Binding-site contacts:
Ligand atom C8 contacts residue LEU368 of chain 1.A at 4.3 Å (hydrophobic).
Ligand atom O3 contacts residue SER146 of chain 1.A at 4.4 Å.
Ligand atom N2 contacts residue SER146 of chain 1.A at 4.5 Å.
Ligand atom O4 contacts residue NAG1 of chain 1.M at 3.8 Å.
Ligand atom C5 contacts residue NAG1 of chain 1.M at 4.2 Å.
Ligand atom C8 contacts residue THR372 of chain 1.A at 4.1 Å.
Ligand atom O7 contacts residue ASN385 of chain 1.A at 3.1 Å (h-bond).
Ligand atom O5 contacts residue ASN385 of chain 1.A at 2.4 Å (h-bond).
Ligand atom O6 contacts residue SER145 of chain 1.A at 4.4 Å.
Ligand atom C1 contacts residue ASN385 of chain 1.A at 1.4 Å.
Ligand atom C4 contacts residue NAG1 of chain 1.M at 4.2 Å.
Ligand atom C4 contacts residue ASN385 of chain 1.A at 4.3 Å.
Ligand atom C7 contacts residue SER146 of chain 1.A at 3.4 Å.
Ligand atom C8 contacts residue ASN385 of chain 1.A at 3.9 Å.
Ligand atom C3 contacts residue ASN385 of chain 1.A at 3.8 Å.
Ligand atom N2 contacts residue NAG1 of chain 1.M at 4.2 Å.
Ligand atom O3 contacts residue NAG1 of chain 1.M at 4.0 Å.
Ligand atom O5 contacts residue SER387 of chain 1.A at 3.1 Å.
Ligand atom C2 contacts residue NAG1 of chain 1.M at 4.4 Å.
Ligand atom O7 contacts residue SER146 of chain 1.A at 2.2 Å (h-bond).
Ligand atom C3 contacts residue NAG2 of chain 1.M at 4.0 Å.
Ligand atom C5 contacts residue SER387 of chain 1.A at 3.3 Å.
Ligand atom C5 contacts residue ASN385 of chain 1.A at 3.7 Å.
Ligand atom C1 contacts residue SER387 of chain 1.A at 3.6 Å.
Ligand atom N2 contacts residue NAG2 of chain 1.M at 4.3 Å.
Ligand atom C7 contacts residue ASN385 of chain 1.A at 3.2 Å.
Ligand atom C2 contacts residue ASN385 of chain 1.A at 2.5 Å.
Ligand atom C3 contacts residue NAG1 of chain 1.M at 3.5 Å.
Ligand atom O3 contacts residue NAG2 of chain 1.M at 3.9 Å.
Ligand atom C8 contacts residue SER146 of chain 1.A at 4.0 Å.
Ligand atom N2 contacts residue ASN385 of chain 1.A at 2.9 Å (h-bond).
Ligand atom O7 contacts residue SER145 of chain 1.A at 3.5 Å (h-bond).
Ligand atom C1 contacts residue NAG1 of chain 1.M at 4.2 Å.
Ligand atom O6 contacts residue NAG1 of chain 1.M at 3.9 Å.
Ligand atom O6 contacts residue SER387 of chain 1.A at 4.3 Å.
Ligand atom C6 contacts residue SER387 of chain 1.A at 3.0 Å.
Ligand atom C8 contacts residue NAG2 of chain 1.M at 4.5 Å.

The small molecule below binds the protein below.
Small molecule (SMILES): CC(=O)N[C@H]1[C@H](O[C@H]2[C@H](O)[C@@H](NC(C)=O)CO[C@@H]2CO)O[C@H](CO)[C@@H](O[C@@H]2O[C@H](CO)[C@@H](O)[C@H](O)[C@@H]2O)[C@@H]1O

Sequence of chain 1.A:
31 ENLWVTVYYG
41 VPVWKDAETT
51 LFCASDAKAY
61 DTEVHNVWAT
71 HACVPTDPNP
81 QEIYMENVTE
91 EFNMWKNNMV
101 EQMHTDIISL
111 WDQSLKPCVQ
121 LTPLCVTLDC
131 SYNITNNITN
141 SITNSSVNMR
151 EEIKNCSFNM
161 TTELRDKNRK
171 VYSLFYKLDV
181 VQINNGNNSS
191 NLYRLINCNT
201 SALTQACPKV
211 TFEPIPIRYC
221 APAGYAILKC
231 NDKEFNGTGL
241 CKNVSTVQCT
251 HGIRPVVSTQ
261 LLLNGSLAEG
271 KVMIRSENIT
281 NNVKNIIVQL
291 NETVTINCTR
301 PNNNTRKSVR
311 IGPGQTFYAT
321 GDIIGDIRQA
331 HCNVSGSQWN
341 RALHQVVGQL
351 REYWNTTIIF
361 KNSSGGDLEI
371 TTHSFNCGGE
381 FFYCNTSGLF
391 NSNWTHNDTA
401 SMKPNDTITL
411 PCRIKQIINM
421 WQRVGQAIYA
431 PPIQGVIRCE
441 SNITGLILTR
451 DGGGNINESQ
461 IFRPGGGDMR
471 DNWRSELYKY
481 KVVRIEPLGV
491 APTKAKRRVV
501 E